Sequence of chain 22.E:
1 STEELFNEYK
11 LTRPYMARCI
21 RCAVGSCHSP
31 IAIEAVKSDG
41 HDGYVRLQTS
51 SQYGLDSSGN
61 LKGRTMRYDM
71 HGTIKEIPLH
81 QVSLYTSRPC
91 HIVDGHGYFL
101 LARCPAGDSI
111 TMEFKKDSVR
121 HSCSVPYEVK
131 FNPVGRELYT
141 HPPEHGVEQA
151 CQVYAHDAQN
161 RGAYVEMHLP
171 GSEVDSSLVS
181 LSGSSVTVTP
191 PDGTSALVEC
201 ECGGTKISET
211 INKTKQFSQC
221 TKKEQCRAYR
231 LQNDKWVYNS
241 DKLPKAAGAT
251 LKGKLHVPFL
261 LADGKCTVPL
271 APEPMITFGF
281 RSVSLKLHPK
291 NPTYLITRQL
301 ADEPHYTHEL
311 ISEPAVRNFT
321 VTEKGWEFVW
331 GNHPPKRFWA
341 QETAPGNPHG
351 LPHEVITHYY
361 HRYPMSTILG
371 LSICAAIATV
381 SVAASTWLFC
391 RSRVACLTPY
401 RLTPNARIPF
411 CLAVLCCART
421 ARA

Binding-site contacts:
Ligand atom N2 contacts residue ILE211 of chain 22.E at 4.3 Å.
Ligand atom C5 contacts residue ASN212 of chain 22.E at 3.7 Å.
Ligand atom C1 contacts residue ASN212 of chain 22.E at 1.4 Å.
Ligand atom C2 contacts residue ASN212 of chain 22.E at 2.4 Å.
Ligand atom O7 contacts residue ASN212 of chain 22.E at 4.5 Å.
Ligand atom C4 contacts residue ASN212 of chain 22.E at 4.2 Å.
Ligand atom C1 contacts residue ILE211 of chain 22.E at 4.2 Å (hydrophobic).
Ligand atom C3 contacts residue ASN212 of chain 22.E at 3.8 Å.
Ligand atom C7 contacts residue ASN212 of chain 22.E at 3.9 Å.
Ligand atom N2 contacts residue ASN212 of chain 22.E at 2.9 Å (h-bond).
Ligand atom O5 contacts residue ASN212 of chain 22.E at 2.4 Å (h-bond).

A protein and the small-molecule ligand that binds it are described below.
Small molecule (SMILES): CC(=O)N[C@@H]1[C@@H](O)[C@H](O)[C@@H](CO)O[C@H]1O